Sequence of chain 1.A:
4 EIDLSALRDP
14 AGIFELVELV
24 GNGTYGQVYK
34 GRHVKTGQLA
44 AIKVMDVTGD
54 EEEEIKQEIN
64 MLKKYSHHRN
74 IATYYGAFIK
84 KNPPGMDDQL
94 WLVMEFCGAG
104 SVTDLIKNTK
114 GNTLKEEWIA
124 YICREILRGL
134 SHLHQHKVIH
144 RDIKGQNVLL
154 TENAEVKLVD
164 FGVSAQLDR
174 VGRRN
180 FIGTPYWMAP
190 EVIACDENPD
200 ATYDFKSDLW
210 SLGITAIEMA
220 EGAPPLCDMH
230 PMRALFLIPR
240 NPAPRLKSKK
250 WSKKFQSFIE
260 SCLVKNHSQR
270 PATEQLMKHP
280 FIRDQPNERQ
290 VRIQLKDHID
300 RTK

This protein binds this small molecule.
Small molecule (SMILES): C=C1NC(=O)c2csc(n2)[C@H]([C@@H](C)O)NC(=O)[C@H](C)NC(=O)[C@H]([C@@H](C)CC)NC(=O)[C@H](CCCN=C(N)N)NC(=O)CNC(=O)[C@H](CCCN=C(N)N)NC(=O)[C@H]([C@@H](C)O)NC(=O)[C@H](CCCN=C(N)N)NC(=O)[C@H]([C@@H](C)CC)NC(=O)[C@H]([C@@H](C)O)NC(=O)[C@H](CC2=CN=C3C=CC=CC23)NC(=O)c2ccc(-c3nc(C(=O)OC)cs3)nc2-c2csc1n2

Binding-site contacts:
Ligand atom CA contacts residue PGE1 of chain 1.I at 3.5 Å.
Ligand atom CB contacts residue THR183 of chain 1.A at 3.6 Å.
Ligand atom NH1 contacts residue ASP53 of chain 1.A at 3.6 Å (salt-bridge).
Ligand atom CA contacts residue MET228 of chain 1.A at 3.6 Å (hydrophobic).
Ligand atom CB contacts residue TYR185 of chain 1.A at 3.5 Å (hydrophobic).
Ligand atom NH2 contacts residue ASP53 of chain 1.A at 2.7 Å (salt-bridge).
Ligand atom O contacts residue PRO184 of chain 1.A at 3.4 Å.
Ligand atom CZ contacts residue GLU54 of chain 1.A at 3.4 Å.
Ligand atom C contacts residue HIS229 of chain 1.A at 3.6 Å.
Ligand atom O contacts residue THR183 of chain 1.A at 3.5 Å.
Ligand atom NH2 contacts residue GLU54 of chain 1.A at 2.7 Å (salt-bridge).
Ligand atom CB contacts residue GLY182 of chain 1.A at 3.3 Å.
Ligand atom SG contacts residue TYR185 of chain 1.A at 3.4 Å (h-bond).
Ligand atom C contacts residue ASP227 of chain 1.A at 3.4 Å.
Ligand atom CB contacts residue CYS226 of chain 1.A at 3.1 Å (hydrophobic).
Ligand atom C contacts residue ILE181 of chain 1.A at 3.6 Å (hydrophobic).
Ligand atom CA contacts residue GLY182 of chain 1.A at 3.4 Å.
Ligand atom C contacts residue PGE1 of chain 1.I at 3.7 Å.
Ligand atom CE2 contacts residue PRO230 of chain 1.A at 3.6 Å (hydrophobic).
Ligand atom CB contacts residue PRO230 of chain 1.A at 3.7 Å (hydrophobic).
Ligand atom CB contacts residue MET228 of chain 1.A at 3.2 Å (hydrophobic).
Ligand atom N contacts residue PGE1 of chain 1.I at 3.3 Å.
Ligand atom N contacts residue GLY182 of chain 1.A at 2.6 Å (h-bond).
Ligand atom OG1 contacts residue THR183 of chain 1.A at 3.0 Å (h-bond).
Ligand atom C contacts residue GLY182 of chain 1.A at 3.6 Å.
Ligand atom CA contacts residue PGE1 of chain 1.I at 3.7 Å.
Ligand atom NH2 contacts residue GLU57 of chain 1.A at 3.0 Å (salt-bridge).
Ligand atom CB contacts residue TRP186 of chain 1.A at 3.6 Å (hydrophobic).
Ligand atom NH1 contacts residue GLU54 of chain 1.A at 3.3 Å (salt-bridge).
Ligand atom O contacts residue LYS147 of chain 1.A at 2.8 Å (salt-bridge).
Ligand atom N contacts residue HIS229 of chain 1.A at 3.6 Å.
Ligand atom SG contacts residue MET228 of chain 1.A at 3.5 Å (h-bond).
Ligand atom OG1 contacts residue GLY182 of chain 1.A at 3.2 Å (h-bond).
Ligand atom CA contacts residue HIS229 of chain 1.A at 3.6 Å.
Ligand atom SG contacts residue CYS226 of chain 1.A at 3.1 Å (h-bond).
Ligand atom O contacts residue ASP227 of chain 1.A at 3.0 Å (salt-bridge).
Ligand atom O contacts residue ILE181 of chain 1.A at 3.5 Å.
Ligand atom C contacts residue PGE1 of chain 1.I at 3.5 Å.
Ligand atom N contacts residue PGE1 of chain 1.I at 3.5 Å.
Ligand atom O contacts residue GLY182 of chain 1.A at 3.2 Å (h-bond).